Sequence of chain 1.C:
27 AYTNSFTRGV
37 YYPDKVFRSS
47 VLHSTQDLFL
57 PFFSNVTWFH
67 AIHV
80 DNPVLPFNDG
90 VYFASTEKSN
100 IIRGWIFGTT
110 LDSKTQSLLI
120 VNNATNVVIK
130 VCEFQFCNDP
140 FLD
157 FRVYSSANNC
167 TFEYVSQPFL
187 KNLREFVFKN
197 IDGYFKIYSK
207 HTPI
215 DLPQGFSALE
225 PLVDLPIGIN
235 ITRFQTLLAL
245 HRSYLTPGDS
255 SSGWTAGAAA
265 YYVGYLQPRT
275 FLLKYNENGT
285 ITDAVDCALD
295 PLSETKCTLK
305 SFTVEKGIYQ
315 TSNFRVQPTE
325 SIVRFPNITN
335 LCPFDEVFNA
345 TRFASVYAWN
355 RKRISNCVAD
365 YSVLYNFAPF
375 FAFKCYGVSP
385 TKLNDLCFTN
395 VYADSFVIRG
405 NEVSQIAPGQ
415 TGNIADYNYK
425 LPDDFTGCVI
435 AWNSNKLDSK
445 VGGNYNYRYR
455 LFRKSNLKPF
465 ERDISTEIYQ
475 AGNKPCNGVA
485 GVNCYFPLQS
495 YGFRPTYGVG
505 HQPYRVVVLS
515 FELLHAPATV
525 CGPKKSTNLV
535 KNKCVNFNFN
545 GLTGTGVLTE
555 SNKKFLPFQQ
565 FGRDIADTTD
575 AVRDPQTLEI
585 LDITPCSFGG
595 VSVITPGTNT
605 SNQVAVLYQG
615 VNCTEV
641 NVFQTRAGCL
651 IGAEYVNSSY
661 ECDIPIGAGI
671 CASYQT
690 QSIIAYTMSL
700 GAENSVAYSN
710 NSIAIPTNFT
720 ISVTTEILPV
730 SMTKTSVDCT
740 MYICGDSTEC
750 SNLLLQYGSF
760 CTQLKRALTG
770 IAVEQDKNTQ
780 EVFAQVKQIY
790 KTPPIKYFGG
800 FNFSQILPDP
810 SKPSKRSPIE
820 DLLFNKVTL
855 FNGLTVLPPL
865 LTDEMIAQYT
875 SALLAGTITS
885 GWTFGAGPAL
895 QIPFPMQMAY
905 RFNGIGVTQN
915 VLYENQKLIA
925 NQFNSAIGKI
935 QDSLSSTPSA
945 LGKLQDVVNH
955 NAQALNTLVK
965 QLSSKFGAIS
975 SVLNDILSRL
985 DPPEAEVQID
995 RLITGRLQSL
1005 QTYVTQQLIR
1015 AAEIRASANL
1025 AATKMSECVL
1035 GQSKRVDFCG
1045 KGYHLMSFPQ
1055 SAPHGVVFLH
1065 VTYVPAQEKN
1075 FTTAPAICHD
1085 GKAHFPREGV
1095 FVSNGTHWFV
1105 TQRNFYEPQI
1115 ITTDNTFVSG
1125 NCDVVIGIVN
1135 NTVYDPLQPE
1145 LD

The protein below binds the small molecule below.
Small molecule (SMILES): CC(=O)N[C@@H]1[C@@H](O)[C@H](O)[C@@H](CO)O[C@H]1O

Binding-site contacts:
Ligand atom O7 contacts residue TYR655 of chain 1.C at 3.7 Å.
Ligand atom O7 contacts residue ASN657 of chain 1.C at 4.1 Å.
Ligand atom O3 contacts residue ASN657 of chain 1.C at 4.1 Å.
Ligand atom C5 contacts residue ASN657 of chain 1.C at 3.2 Å.
Ligand atom C4 contacts residue ASN657 of chain 1.C at 3.1 Å.
Ligand atom C1 contacts residue ASN657 of chain 1.C at 3.2 Å.
Ligand atom C3 contacts residue ASN657 of chain 1.C at 3.6 Å.
Ligand atom O5 contacts residue ASN657 of chain 1.C at 2.5 Å (h-bond).
Ligand atom C6 contacts residue ASN657 of chain 1.C at 3.2 Å.
Ligand atom O4 contacts residue ASN657 of chain 1.C at 4.4 Å.
Ligand atom O6 contacts residue ASN657 of chain 1.C at 2.2 Å (h-bond).
Ligand atom N2 contacts residue ASN657 of chain 1.C at 4.2 Å.
Ligand atom C2 contacts residue ASN657 of chain 1.C at 3.0 Å.